The small molecule below binds the protein below.
Small molecule (SMILES): NC(=O)CS[P](=O)(O)O[P](=O)(O)O[P](=O)(O)OC[C@H]1O[C@@H](n2cnc3c(N)ncnc32)[C@H](O)[C@@H]1O

Sequence of chain 1.B:
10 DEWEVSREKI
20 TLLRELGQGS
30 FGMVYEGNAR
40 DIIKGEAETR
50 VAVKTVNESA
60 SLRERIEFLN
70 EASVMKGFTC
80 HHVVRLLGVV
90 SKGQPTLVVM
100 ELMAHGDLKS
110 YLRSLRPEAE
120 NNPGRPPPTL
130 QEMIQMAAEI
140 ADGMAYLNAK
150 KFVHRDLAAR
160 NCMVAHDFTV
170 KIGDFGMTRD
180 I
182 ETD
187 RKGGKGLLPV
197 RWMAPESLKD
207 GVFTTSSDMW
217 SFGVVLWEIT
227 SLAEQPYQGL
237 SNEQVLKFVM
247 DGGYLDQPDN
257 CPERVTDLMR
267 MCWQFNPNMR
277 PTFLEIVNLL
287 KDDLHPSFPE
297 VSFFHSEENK

Binding-site contacts:
Ligand atom NS contacts residue PHE10 of chain 1.F at 1.5 Å.
Ligand atom NS contacts residue ARG159 of chain 1.B at 3.3 Å (salt-bridge).
Ligand atom C2S contacts residue ASP155 of chain 1.B at 3.4 Å.
Ligand atom O2S contacts residue MN1 of chain 1.H at 2.3 Å.
Ligand atom O2S contacts residue ASP155 of chain 1.B at 3.0 Å (salt-bridge).
Ligand atom C5' contacts residue GLN27 of chain 1.B at 3.3 Å.
Ligand atom C4 contacts residue MET162 of chain 1.B at 3.5 Å (hydrophobic).
Ligand atom C6 contacts residue ALA51 of chain 1.B at 3.5 Å (hydrophobic).
Ligand atom O2S contacts residue ASN160 of chain 1.B at 2.9 Å (h-bond).
Ligand atom O2S contacts residue ASP173 of chain 1.B at 2.8 Å (salt-bridge).
Ligand atom C1S contacts residue MN1 of chain 1.H at 3.2 Å.
Ligand atom O1A contacts residue GLY28 of chain 1.B at 3.4 Å.
Ligand atom C2S contacts residue MN1 of chain 1.H at 3.0 Å.
Ligand atom N6 contacts residue MET99 of chain 1.B at 2.9 Å.
Ligand atom C2 contacts residue MET102 of chain 1.B at 3.4 Å (hydrophobic).
Ligand atom O2G contacts residue ARG159 of chain 1.B at 3.6 Å.
Ligand atom O4' contacts residue VAL33 of chain 1.B at 3.4 Å.
Ligand atom N6 contacts residue GLU100 of chain 1.B at 2.6 Å (salt-bridge).
Ligand atom PB contacts residue MN1 of chain 1.H at 3.3 Å.
Ligand atom O5' contacts residue VAL33 of chain 1.B at 3.2 Å.
Ligand atom C1S contacts residue PHE10 of chain 1.F at 3.3 Å (hydrophobic).
Ligand atom O1B contacts residue GLY28 of chain 1.B at 3.6 Å.
Ligand atom O2B contacts residue ASP173 of chain 1.B at 2.7 Å (salt-bridge).
Ligand atom C2S contacts residue ARG159 of chain 1.B at 3.5 Å.
Ligand atom O2S contacts residue PHE10 of chain 1.F at 3.6 Å.
Ligand atom N7 contacts residue MET99 of chain 1.B at 3.1 Å.
Ligand atom C2S contacts residue PHE10 of chain 1.F at 2.6 Å (hydrophobic).
Ligand atom N1 contacts residue MET102 of chain 1.B at 2.8 Å (h-bond).
Ligand atom O3B contacts residue MN1 of chain 1.H at 3.4 Å.
Ligand atom N6 contacts residue ALA51 of chain 1.B at 3.5 Å.
Ligand atom O2G contacts residue MN1 of chain 1.H at 2.1 Å.
Ligand atom C6 contacts residue GLU100 of chain 1.B at 3.6 Å.
Ligand atom O2G contacts residue ASN160 of chain 1.B at 3.2 Å (h-bond).
Ligand atom NS contacts residue ASP155 of chain 1.B at 2.9 Å (salt-bridge).
Ligand atom O2A contacts residue LYS53 of chain 1.B at 3.2 Å (salt-bridge).
Ligand atom C5' contacts residue VAL33 of chain 1.B at 3.6 Å (hydrophobic).
Ligand atom O1B contacts residue SER29 of chain 1.B at 3.0 Å (h-bond).
Ligand atom O2S contacts residue ARG159 of chain 1.B at 3.6 Å.
Ligand atom O2B contacts residue MN1 of chain 1.H at 2.2 Å.
Ligand atom PG contacts residue MN1 of chain 1.H at 3.1 Å.

Sequence of chain 1.F:
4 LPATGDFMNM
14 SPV